Binding-site contacts:
Ligand atom C5 contacts residue GLU132 of chain 1.A at 4.4 Å.
Ligand atom O5 contacts residue GLU132 of chain 1.A at 3.1 Å (salt-bridge).
Ligand atom N2 contacts residue ASN165 of chain 1.A at 2.8 Å (h-bond).
Ligand atom C2 contacts residue GLU132 of chain 1.A at 4.4 Å.
Ligand atom O5 contacts residue ASN165 of chain 1.A at 2.5 Å (h-bond).
Ligand atom C1 contacts residue ASN165 of chain 1.A at 1.4 Å.
Ligand atom C4 contacts residue ASN165 of chain 1.A at 4.3 Å.
Ligand atom O7 contacts residue ASN165 of chain 1.A at 4.4 Å.
Ligand atom C3 contacts residue ASN165 of chain 1.A at 3.8 Å.
Ligand atom C7 contacts residue ASN165 of chain 1.A at 3.8 Å.
Ligand atom C1 contacts residue GLU132 of chain 1.A at 3.6 Å.
Ligand atom C5 contacts residue ASN165 of chain 1.A at 3.8 Å.
Ligand atom C2 contacts residue ASN165 of chain 1.A at 2.5 Å.

Sequence of chain 1.A:
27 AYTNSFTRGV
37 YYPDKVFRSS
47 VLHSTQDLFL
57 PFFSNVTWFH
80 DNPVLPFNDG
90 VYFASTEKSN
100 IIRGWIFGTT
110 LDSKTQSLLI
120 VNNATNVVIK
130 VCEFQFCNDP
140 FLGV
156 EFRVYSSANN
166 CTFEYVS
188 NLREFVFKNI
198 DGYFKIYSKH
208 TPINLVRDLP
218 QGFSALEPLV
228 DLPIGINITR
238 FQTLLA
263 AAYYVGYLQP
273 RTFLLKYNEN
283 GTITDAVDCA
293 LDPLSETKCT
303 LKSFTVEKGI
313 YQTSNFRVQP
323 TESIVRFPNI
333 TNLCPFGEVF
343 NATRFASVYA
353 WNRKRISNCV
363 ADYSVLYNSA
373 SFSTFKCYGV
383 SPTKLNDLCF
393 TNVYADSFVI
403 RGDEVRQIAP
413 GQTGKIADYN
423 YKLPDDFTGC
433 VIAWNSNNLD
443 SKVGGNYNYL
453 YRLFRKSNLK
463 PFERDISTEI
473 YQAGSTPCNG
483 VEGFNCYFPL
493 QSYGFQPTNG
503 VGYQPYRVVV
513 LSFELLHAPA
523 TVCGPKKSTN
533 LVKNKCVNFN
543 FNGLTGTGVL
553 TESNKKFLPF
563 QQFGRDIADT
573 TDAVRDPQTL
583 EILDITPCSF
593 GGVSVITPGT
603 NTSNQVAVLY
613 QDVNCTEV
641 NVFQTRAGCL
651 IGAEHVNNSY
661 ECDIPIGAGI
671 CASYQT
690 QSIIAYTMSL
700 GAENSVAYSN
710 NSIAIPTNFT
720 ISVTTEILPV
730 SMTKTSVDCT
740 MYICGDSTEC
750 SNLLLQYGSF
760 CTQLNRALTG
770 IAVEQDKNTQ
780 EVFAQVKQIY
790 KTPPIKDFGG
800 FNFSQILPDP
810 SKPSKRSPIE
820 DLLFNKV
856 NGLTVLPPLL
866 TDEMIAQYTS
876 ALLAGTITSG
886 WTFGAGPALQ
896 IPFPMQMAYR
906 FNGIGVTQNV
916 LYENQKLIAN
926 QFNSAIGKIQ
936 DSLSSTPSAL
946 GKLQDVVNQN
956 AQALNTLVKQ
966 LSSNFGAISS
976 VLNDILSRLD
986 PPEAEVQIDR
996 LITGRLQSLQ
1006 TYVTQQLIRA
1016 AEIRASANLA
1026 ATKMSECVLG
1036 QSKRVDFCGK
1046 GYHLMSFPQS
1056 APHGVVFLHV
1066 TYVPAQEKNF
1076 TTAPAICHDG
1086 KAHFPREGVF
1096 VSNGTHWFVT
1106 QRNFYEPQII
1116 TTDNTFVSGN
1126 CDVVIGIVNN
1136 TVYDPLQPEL

This protein binds this small molecule.
Small molecule (SMILES): CC(=O)N[C@@H]1[C@@H](O)[C@H](O)[C@@H](CO)O[C@H]1O